Sequence of chain 1.B:
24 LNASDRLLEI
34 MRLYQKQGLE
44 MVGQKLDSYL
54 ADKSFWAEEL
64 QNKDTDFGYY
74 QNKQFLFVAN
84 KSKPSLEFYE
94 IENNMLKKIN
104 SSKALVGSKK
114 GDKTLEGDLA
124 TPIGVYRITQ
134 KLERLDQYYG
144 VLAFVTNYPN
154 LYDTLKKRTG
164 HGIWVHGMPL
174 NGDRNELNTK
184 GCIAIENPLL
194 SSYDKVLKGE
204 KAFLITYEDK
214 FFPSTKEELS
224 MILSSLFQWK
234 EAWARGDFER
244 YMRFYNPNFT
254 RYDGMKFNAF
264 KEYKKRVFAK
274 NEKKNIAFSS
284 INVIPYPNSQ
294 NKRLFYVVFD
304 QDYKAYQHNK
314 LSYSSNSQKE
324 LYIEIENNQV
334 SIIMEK

A small-molecule ligand and the protein it binds are described below.
Small molecule (SMILES): C[C@@H](N)C(=O)O

Binding-site contacts:
Ligand atom OXT contacts residue LYS116 of chain 1.B at 3.7 Å.
Ligand atom CB contacts residue ILE166 of chain 1.B at 3.9 Å (hydrophobic).
Ligand atom OXT contacts residue GLU119 of chain 1.B at 3.5 Å.
Ligand atom OXT contacts residue HIS164 of chain 1.B at 3.0 Å (h-bond).
Ligand atom CB contacts residue HIS164 of chain 1.B at 3.4 Å.
Ligand atom O contacts residue GLY120 of chain 1.B at 2.7 Å (h-bond).
Ligand atom O contacts residue LEU118 of chain 1.B at 4.2 Å.
Ligand atom CB contacts residue LYS183 of chain 1.B at 3.9 Å.
Ligand atom C contacts residue GLY163 of chain 1.B at 4.3 Å.
Ligand atom O contacts residue LYS116 of chain 1.B at 3.0 Å (salt-bridge).
Ligand atom C contacts residue LYS116 of chain 1.B at 3.6 Å.
Ligand atom C contacts residue GLU119 of chain 1.B at 3.9 Å.
Ligand atom CA contacts residue HIS164 of chain 1.B at 3.5 Å.
Ligand atom N contacts residue HIS164 of chain 1.B at 2.9 Å (h-bond).
Ligand atom OXT contacts residue GLY163 of chain 1.B at 3.1 Å.
Ligand atom C contacts residue GLY120 of chain 1.B at 3.5 Å.
Ligand atom CB contacts residue GLY165 of chain 1.B at 4.3 Å.
Ligand atom OXT contacts residue GLY120 of chain 1.B at 4.0 Å.
Ligand atom C contacts residue HIS164 of chain 1.B at 3.7 Å.
Ligand atom O contacts residue GLU119 of chain 1.B at 3.6 Å.
Ligand atom O contacts residue ASP121 of chain 1.B at 4.0 Å.